Binding-site contacts:
Ligand atom N15 contacts residue PHE614 of chain 1.A at 3.4 Å.
Ligand atom C08 contacts residue SER507 of chain 1.A at 3.6 Å.
Ligand atom C08 contacts residue LEU611 of chain 1.A at 3.4 Å (hydrophobic).
Ligand atom C17 contacts residue ASP510 of chain 1.A at 3.8 Å.
Ligand atom C18 contacts residue ALA777 of chain 1.B at 3.6 Å (hydrophobic).
Ligand atom C06 contacts residue TYR607 of chain 1.A at 3.5 Å (hydrophobic).
Ligand atom N01 contacts residue LEU615 of chain 1.A at 3.5 Å.
Ligand atom C20 contacts residue ASP510 of chain 1.A at 3.7 Å.
Ligand atom C07 contacts residue PHE508 of chain 1.A at 3.4 Å (hydrophobic).
Ligand atom N01 contacts residue LEU778 of chain 1.A at 3.6 Å.
Ligand atom C03 contacts residue LEU611 of chain 1.A at 3.6 Å (hydrophobic).
Ligand atom O11 contacts residue SER507 of chain 1.A at 3.6 Å.
Ligand atom C16 contacts residue PRO511 of chain 1.A at 3.4 Å (hydrophobic).
Ligand atom C14 contacts residue PHE614 of chain 1.A at 3.7 Å (hydrophobic).
Ligand atom C06 contacts residue PHE508 of chain 1.A at 3.5 Å (hydrophobic).
Ligand atom C12 contacts residue LEU611 of chain 1.A at 3.5 Å (hydrophobic).
Ligand atom C10 contacts residue SER507 of chain 1.A at 3.4 Å.
Ligand atom C13 contacts residue ASP510 of chain 1.A at 3.6 Å.
Ligand atom C18 contacts residue SER776 of chain 1.B at 3.8 Å.
Ligand atom C20 contacts residue PHE614 of chain 1.A at 3.6 Å (hydrophobic).
Ligand atom C25 contacts residue PRO503 of chain 1.A at 3.5 Å (hydrophobic).
Ligand atom C23 contacts residue ASP510 of chain 1.A at 3.1 Å.
Ligand atom C24 contacts residue SER507 of chain 1.A at 3.7 Å.
Ligand atom C19 contacts residue ASP510 of chain 1.A at 3.4 Å.
Ligand atom C17 contacts residue ASN610 of chain 1.A at 3.7 Å.
Ligand atom C25 contacts residue LYS502 of chain 1.A at 3.6 Å.
Ligand atom C18 contacts residue THR775 of chain 1.B at 3.5 Å.
Ligand atom O11 contacts residue ASN782 of chain 1.A at 3.6 Å (h-bond).
Ligand atom C12 contacts residue PRO511 of chain 1.A at 3.6 Å (hydrophobic).
Ligand atom C17 contacts residue SER776 of chain 1.B at 3.7 Å.
Ligand atom C09 contacts residue SER507 of chain 1.A at 3.4 Å.
Ligand atom C07 contacts residue LEU611 of chain 1.A at 3.7 Å (hydrophobic).
Ligand atom C05 contacts residue VAL783 of chain 1.A at 3.5 Å (hydrophobic).
Ligand atom C16 contacts residue ASN610 of chain 1.A at 3.3 Å.
Ligand atom C18 contacts residue ASP510 of chain 1.A at 3.4 Å.
Ligand atom C07 contacts residue SER507 of chain 1.A at 3.2 Å.
Ligand atom C16 contacts residue PHE614 of chain 1.A at 3.5 Å (hydrophobic).
Ligand atom N15 contacts residue PRO511 of chain 1.A at 3.5 Å.
Ligand atom C23 contacts residue SER507 of chain 1.A at 3.7 Å.
Ligand atom C14 contacts residue ASP510 of chain 1.A at 3.7 Å.

Sequence of chain 1.D:
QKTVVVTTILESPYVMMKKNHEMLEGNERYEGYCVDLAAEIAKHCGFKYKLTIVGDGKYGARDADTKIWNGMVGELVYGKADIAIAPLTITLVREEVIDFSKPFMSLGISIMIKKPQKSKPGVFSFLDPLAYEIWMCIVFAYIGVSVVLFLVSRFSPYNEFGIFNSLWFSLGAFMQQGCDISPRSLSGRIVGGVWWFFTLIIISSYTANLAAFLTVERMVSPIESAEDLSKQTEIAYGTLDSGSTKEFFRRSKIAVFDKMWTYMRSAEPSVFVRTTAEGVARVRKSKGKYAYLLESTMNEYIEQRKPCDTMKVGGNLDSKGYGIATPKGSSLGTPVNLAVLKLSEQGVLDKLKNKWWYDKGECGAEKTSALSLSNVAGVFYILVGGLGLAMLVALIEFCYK

The small molecule below binds the protein below.
Small molecule (SMILES): N#Cc1ccccc1-c1cc(-c2ccccn2)cn(-c2ccccc2)c1=O

Sequence of chain 1.A:
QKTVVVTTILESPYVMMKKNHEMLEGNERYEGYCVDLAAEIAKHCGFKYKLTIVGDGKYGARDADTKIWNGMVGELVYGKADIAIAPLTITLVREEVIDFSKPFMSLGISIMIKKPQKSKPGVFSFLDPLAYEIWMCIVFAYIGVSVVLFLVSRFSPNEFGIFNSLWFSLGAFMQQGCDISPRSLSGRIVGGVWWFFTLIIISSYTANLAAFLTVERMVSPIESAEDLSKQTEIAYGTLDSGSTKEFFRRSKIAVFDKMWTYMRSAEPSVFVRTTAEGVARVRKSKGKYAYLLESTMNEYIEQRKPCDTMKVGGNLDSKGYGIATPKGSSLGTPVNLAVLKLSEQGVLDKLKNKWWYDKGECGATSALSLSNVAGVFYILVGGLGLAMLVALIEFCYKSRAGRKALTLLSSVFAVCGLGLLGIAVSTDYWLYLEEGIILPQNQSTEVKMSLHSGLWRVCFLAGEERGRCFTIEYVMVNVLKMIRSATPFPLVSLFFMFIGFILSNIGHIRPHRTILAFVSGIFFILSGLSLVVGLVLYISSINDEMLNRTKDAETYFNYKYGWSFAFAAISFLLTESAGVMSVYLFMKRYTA

Sequence of chain 1.B:
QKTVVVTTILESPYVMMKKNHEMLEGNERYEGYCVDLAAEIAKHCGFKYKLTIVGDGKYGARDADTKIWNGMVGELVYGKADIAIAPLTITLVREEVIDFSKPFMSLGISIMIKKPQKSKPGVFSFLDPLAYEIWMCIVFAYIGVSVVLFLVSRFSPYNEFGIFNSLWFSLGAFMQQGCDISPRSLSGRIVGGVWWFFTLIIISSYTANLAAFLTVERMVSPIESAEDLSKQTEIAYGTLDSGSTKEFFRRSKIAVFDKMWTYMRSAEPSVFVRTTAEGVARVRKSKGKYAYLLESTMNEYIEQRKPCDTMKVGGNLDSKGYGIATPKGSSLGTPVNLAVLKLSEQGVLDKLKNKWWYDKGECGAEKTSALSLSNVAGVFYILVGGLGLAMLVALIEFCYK